Sequence of chain 1.B:
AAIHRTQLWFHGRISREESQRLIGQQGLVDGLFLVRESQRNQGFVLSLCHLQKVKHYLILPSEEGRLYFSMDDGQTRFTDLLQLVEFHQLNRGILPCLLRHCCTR

Binding-site contacts:
Ligand atom OD2 contacts residue LYS63 of chain 1.B at 3.2 Å.
Ligand atom CG contacts residue LEU66 of chain 1.B at 3.5 Å (hydrophobic).
Ligand atom C contacts residue HIS64 of chain 1.B at 3.6 Å.
Ligand atom ND2 contacts residue MET80 of chain 1.B at 2.9 Å (h-bond).
Ligand atom O contacts residue TYR65 of chain 1.B at 3.4 Å.
Ligand atom OD1 contacts residue TYR65 of chain 1.B at 3.4 Å.
Ligand atom CG contacts residue LYS63 of chain 1.B at 3.7 Å.
Ligand atom CD1 contacts residue GLN84 of chain 1.B at 3.7 Å.
Ligand atom CB contacts residue HIS64 of chain 1.B at 3.7 Å.
Ligand atom CD1 contacts residue ARG23 of chain 1.B at 3.5 Å.
Ligand atom N contacts residue HIS64 of chain 1.B at 2.8 Å (h-bond).
Ligand atom O contacts residue TYR65 of chain 1.C at 3.5 Å.
Ligand atom ND2 contacts residue LEU66 of chain 1.B at 3.0 Å (h-bond).
Ligand atom C contacts residue MET80 of chain 1.C at 3.7 Å (hydrophobic).
Ligand atom O contacts residue LEU66 of chain 1.C at 2.8 Å (h-bond).
Ligand atom CG contacts residue ASP81 of chain 1.B at 3.5 Å.
Ligand atom C contacts residue LEU66 of chain 1.C at 3.7 Å (hydrophobic).
Ligand atom CE1 contacts residue ARG23 of chain 1.B at 3.5 Å.
Ligand atom CB contacts residue ILE103 of chain 1.C at 3.7 Å (hydrophobic).
Ligand atom CD contacts residue GLN84 of chain 1.B at 3.5 Å.
Ligand atom CB contacts residue HIS64 of chain 1.B at 3.4 Å.
Ligand atom O contacts residue ILE103 of chain 1.B at 3.4 Å.
Ligand atom CE1 contacts residue ASP81 of chain 1.B at 3.6 Å.
Ligand atom O contacts residue ARG23 of chain 1.B at 2.7 Å (salt-bridge).
Ligand atom CG contacts residue GLN84 of chain 1.B at 3.4 Å.
Ligand atom CE2 contacts residue MET80 of chain 1.B at 3.7 Å (hydrophobic).
Ligand atom OD2 contacts residue HIS64 of chain 1.B at 2.8 Å (h-bond).
Ligand atom C contacts residue MET80 of chain 1.C at 3.6 Å (hydrophobic).
Ligand atom CD1 contacts residue ASP81 of chain 1.B at 3.7 Å.
Ligand atom CD1 contacts residue HIS64 of chain 1.B at 3.7 Å.
Ligand atom OD1 contacts residue HIS64 of chain 1.B at 3.8 Å.
Ligand atom CA contacts residue HIS64 of chain 1.B at 3.7 Å.
Ligand atom N contacts residue MET80 of chain 1.C at 3.2 Å (h-bond).
Ligand atom CE1 contacts residue VAL53 of chain 1.B at 3.6 Å (hydrophobic).
Ligand atom CE1 contacts residue MET80 of chain 1.B at 3.7 Å (hydrophobic).
Ligand atom CB contacts residue ASP81 of chain 1.C at 3.6 Å.
Ligand atom OD1 contacts residue LEU66 of chain 1.B at 2.9 Å (h-bond).
Ligand atom O contacts residue GLN84 of chain 1.B at 3.0 Å (h-bond).
Ligand atom C contacts residue TYR65 of chain 1.B at 3.6 Å (hydrophobic).
Ligand atom CA contacts residue HIS64 of chain 1.B at 3.6 Å.

The small molecule below binds the protein below.
Small molecule (SMILES): C[C@@H](O)[C@@H]1NC(=O)[C@H](CC(N)=O)NC(=O)[C@H](CC(=O)O)NC(=O)[C@H](Cc2ccc(O)cc2)NC(=O)CNC(=O)[C@H](CCC(=O)O)NC(=O)[C@H](Cc2ccccc2)NC(=O)[C@H](CC2=c3ccccc3=NC2)NC(=O)CSC[C@@H](C=O)NC(=O)[C@@H]2CCCN2C(=O)[C@H](Cc2ccccc2)NC1=O

Sequence of chain 1.C:
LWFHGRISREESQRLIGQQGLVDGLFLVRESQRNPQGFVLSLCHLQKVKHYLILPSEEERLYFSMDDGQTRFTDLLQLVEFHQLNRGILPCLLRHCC